Binding-site contacts:
Ligand atom O7 contacts residue GLY340 of chain 1.A at 4.2 Å.
Ligand atom O7 contacts residue THR339 of chain 1.A at 2.8 Å (h-bond).
Ligand atom N2 contacts residue GLY340 of chain 1.A at 4.5 Å.
Ligand atom O3 contacts residue GLY341 of chain 1.A at 4.1 Å.
Ligand atom N2 contacts residue THR339 of chain 1.A at 3.0 Å (h-bond).
Ligand atom C1 contacts residue ASN304 of chain 1.A at 1.4 Å.
Ligand atom O3 contacts residue GLY340 of chain 1.A at 2.8 Å (h-bond).
Ligand atom O7 contacts residue ASN303 of chain 1.A at 3.6 Å.
Ligand atom C7 contacts residue ASN304 of chain 1.A at 3.5 Å.
Ligand atom C7 contacts residue THR339 of chain 1.A at 3.0 Å.
Ligand atom O7 contacts residue ASN304 of chain 1.A at 4.4 Å.
Ligand atom C3 contacts residue GLY340 of chain 1.A at 4.0 Å.
Ligand atom C4 contacts residue ASN304 of chain 1.A at 4.2 Å.
Ligand atom C5 contacts residue ASN304 of chain 1.A at 3.7 Å.
Ligand atom C8 contacts residue THR339 of chain 1.A at 4.1 Å.
Ligand atom O5 contacts residue ASN304 of chain 1.A at 2.4 Å (h-bond).
Ligand atom C7 contacts residue ASN303 of chain 1.A at 4.3 Å.
Ligand atom C2 contacts residue ASN304 of chain 1.A at 2.4 Å.
Ligand atom C3 contacts residue ASN304 of chain 1.A at 3.8 Å.
Ligand atom C8 contacts residue SER347 of chain 1.A at 4.0 Å.
Ligand atom N2 contacts residue ASN304 of chain 1.A at 2.9 Å (h-bond).
Ligand atom C2 contacts residue THR339 of chain 1.A at 4.0 Å.
Ligand atom O3 contacts residue THR339 of chain 1.A at 3.3 Å (h-bond).
Ligand atom C3 contacts residue THR339 of chain 1.A at 4.1 Å.
Ligand atom C8 contacts residue ASN304 of chain 1.A at 3.8 Å.
Ligand atom C8 contacts residue ASN303 of chain 1.A at 4.5 Å.

Sequence of chain 1.A:
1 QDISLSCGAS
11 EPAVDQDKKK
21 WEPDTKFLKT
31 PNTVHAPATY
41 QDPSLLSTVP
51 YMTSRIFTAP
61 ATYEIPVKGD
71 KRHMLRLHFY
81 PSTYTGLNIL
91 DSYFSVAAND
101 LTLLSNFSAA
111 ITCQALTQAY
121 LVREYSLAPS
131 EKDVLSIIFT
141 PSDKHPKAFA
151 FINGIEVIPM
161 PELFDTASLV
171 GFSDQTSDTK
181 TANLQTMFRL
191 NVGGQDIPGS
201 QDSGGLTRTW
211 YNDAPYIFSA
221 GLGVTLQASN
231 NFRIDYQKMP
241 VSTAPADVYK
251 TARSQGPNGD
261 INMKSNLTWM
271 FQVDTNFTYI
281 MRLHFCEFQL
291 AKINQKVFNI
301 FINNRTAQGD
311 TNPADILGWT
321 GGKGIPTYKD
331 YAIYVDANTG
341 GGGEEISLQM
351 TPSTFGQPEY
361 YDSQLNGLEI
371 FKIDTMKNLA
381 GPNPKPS

The small molecule below binds the protein below.
Small molecule (SMILES): CC(=O)N[C@@H]1[C@@H](O)[C@H](O)[C@@H](CO)O[C@H]1O